Binding-site contacts:
Ligand atom C18 contacts residue ASP18 of chain 1.A at 3.8 Å.
Ligand atom C18 contacts residue TYR20 of chain 1.A at 3.7 Å (hydrophobic).
Ligand atom C20 contacts residue TYR20 of chain 1.A at 3.7 Å (hydrophobic).
Ligand atom O7 contacts residue TYR20 of chain 1.A at 3.0 Å (h-bond).
Ligand atom C19 contacts residue ASN19 of chain 1.A at 4.1 Å.
Ligand atom C20 contacts residue GLY16 of chain 1.A at 4.3 Å.
Ligand atom C5 contacts residue TYR20 of chain 1.A at 3.8 Å (hydrophobic).
Ligand atom C19 contacts residue TYR20 of chain 1.A at 3.8 Å (hydrophobic).
Ligand atom C19 contacts residue ASP18 of chain 1.A at 4.0 Å.
Ligand atom O6 contacts residue TYR20 of chain 1.A at 3.4 Å.
Ligand atom C17 contacts residue ASN19 of chain 1.A at 3.6 Å.
Ligand atom C18 contacts residue ASN19 of chain 1.A at 3.2 Å.
Ligand atom C19 contacts residue GLY16 of chain 1.A at 3.8 Å.

This protein binds this small molecule.
Small molecule (SMILES): O=C1O[Ru]234OC(=O)O[Ru]2(O1)(OC(=O)O3)N(c1ccccc1)CN4c1ccccc1

Sequence of chain 1.A:
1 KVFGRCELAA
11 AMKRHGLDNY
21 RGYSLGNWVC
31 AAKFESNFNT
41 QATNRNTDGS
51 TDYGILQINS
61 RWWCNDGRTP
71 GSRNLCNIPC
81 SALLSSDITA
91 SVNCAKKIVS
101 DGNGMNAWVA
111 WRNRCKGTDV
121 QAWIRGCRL